Sequence of chain 1.A:
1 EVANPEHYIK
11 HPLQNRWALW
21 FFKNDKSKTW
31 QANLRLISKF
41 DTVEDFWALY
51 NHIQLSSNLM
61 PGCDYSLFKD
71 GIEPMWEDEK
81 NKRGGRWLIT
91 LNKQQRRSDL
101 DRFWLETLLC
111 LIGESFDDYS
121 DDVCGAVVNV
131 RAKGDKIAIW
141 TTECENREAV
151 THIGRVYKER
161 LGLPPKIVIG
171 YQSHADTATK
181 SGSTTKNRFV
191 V

A small-molecule ligand and the protein it binds are described below.
Small molecule (SMILES): C[n+]1cn([C@@H]2O[C@H](CO[P](=O)(O)O[P](=O)(O)O[P](=O)(O)OC[C@H]3O[C@@H](n4cnc5c(N)ncnc54)[C@H](O)[C@@H]3O)[C@@H](O)[C@H]2O)c2nc(N)[nH]c(=O)c21

Binding-site contacts:
Ligand atom P2 contacts residue ARG131 of chain 1.A at 3.6 Å.
Ligand atom O4A contacts residue TRP30 of chain 1.A at 3.6 Å.
Ligand atom C2 contacts residue GLU77 of chain 1.A at 3.3 Å.
Ligand atom N1C contacts residue THR179 of chain 1.A at 2.9 Å (h-bond).
Ligand atom C4C contacts residue ALA178 of chain 1.A at 3.6 Å (hydrophobic).
Ligand atom O21 contacts residue ARG131 of chain 1.A at 3.2 Å (salt-bridge).
Ligand atom N2 contacts residue GLU77 of chain 1.A at 2.6 Å (salt-bridge).
Ligand atom C2C contacts residue LYS180 of chain 1.A at 3.4 Å.
Ligand atom C4 contacts residue TRP76 of chain 1.A at 3.7 Å (hydrophobic).
Ligand atom O6 contacts residue TRP76 of chain 1.A at 2.9 Å (h-bond).
Ligand atom C2C contacts residue THR179 of chain 1.A at 3.6 Å.
Ligand atom C2C contacts residue GLY182 of chain 1.A at 3.4 Å.
Ligand atom C6 contacts residue TRP76 of chain 1.A at 3.5 Å (hydrophobic).
Ligand atom N7 contacts residue TRP30 of chain 1.A at 3.6 Å.
Ligand atom N9 contacts residue TRP30 of chain 1.A at 3.5 Å (h-bond).
Ligand atom N6C contacts residue THR179 of chain 1.A at 3.1 Å (h-bond).
Ligand atom O6 contacts residue MET75 of chain 1.A at 3.1 Å.
Ligand atom C2C contacts residue SER181 of chain 1.A at 3.3 Å.
Ligand atom N3 contacts residue TRP30 of chain 1.A at 3.6 Å.
Ligand atom O2B contacts residue THR185 of chain 1.A at 3.6 Å.
Ligand atom C4 contacts residue TRP30 of chain 1.A at 3.5 Å (hydrophobic).
Ligand atom N1 contacts residue TRP30 of chain 1.A at 3.6 Å.
Ligand atom C6C contacts residue THR179 of chain 1.A at 3.2 Å.
Ligand atom N1 contacts residue GLU77 of chain 1.A at 3.0 Å (salt-bridge).
Ligand atom O2B contacts residue ALA178 of chain 1.A at 3.4 Å.
Ligand atom C2 contacts residue TRP30 of chain 1.A at 3.6 Å (hydrophobic).
Ligand atom C1A contacts residue TRP30 of chain 1.A at 3.5 Å (hydrophobic).
Ligand atom O22 contacts residue ARG131 of chain 1.A at 2.8 Å (salt-bridge).
Ligand atom N1 contacts residue TRP76 of chain 1.A at 3.4 Å.
Ligand atom N3C contacts residue ALA178 of chain 1.A at 3.6 Å.
Ligand atom O6 contacts residue GLU77 of chain 1.A at 3.7 Å.
Ligand atom C5 contacts residue TRP30 of chain 1.A at 3.5 Å (hydrophobic).
Ligand atom C8 contacts residue TRP30 of chain 1.A at 3.5 Å (hydrophobic).
Ligand atom N1C contacts residue LYS180 of chain 1.A at 2.9 Å (salt-bridge).
Ligand atom C6 contacts residue TRP30 of chain 1.A at 3.5 Å (hydrophobic).
Ligand atom N1C contacts residue SER181 of chain 1.A at 3.7 Å.
Ligand atom O12 contacts residue ARG131 of chain 1.A at 2.8 Å (salt-bridge).
Ligand atom O6 contacts residue TRP30 of chain 1.A at 3.6 Å.
Ligand atom O32 contacts residue LYS133 of chain 1.A at 3.7 Å.
Ligand atom O21 contacts residue LYS136 of chain 1.A at 3.1 Å (salt-bridge).